Binding-site contacts:
Ligand atom C09 contacts residue TYR107 of chain 1.A at 3.7 Å (hydrophobic).
Ligand atom O2 contacts residue HIS222 of chain 1.A at 2.7 Å (h-bond).
Ligand atom N1 contacts residue CYS213 of chain 1.A at 2.8 Å (h-bond).
Ligand atom O2 contacts residue ASP152 of chain 1.A at 3.5 Å (salt-bridge).
Ligand atom O5 contacts residue CYS213 of chain 1.A at 2.9 Å (h-bond).
Ligand atom C13 contacts residue CYS213 of chain 1.A at 3.7 Å (hydrophobic).
Ligand atom C06 contacts residue MN1 of chain 1.B at 3.2 Å.
Ligand atom C11 contacts residue HIS222 of chain 1.A at 3.7 Å.
Ligand atom O3 contacts residue ASP141 of chain 1.A at 3.3 Å (salt-bridge).
Ligand atom C05 contacts residue MN1 of chain 1.C at 3.2 Å.
Ligand atom C14 contacts residue GLU248 of chain 1.A at 3.4 Å.
Ligand atom O1 contacts residue MN1 of chain 1.C at 2.2 Å.
Ligand atom O3 contacts residue MN1 of chain 1.C at 2.3 Å.
Ligand atom C08 contacts residue HIS124 of chain 1.A at 3.6 Å.
Ligand atom O1 contacts residue ASP152 of chain 1.A at 3.2 Å (salt-bridge).
Ligand atom O1 contacts residue ASP141 of chain 1.A at 2.8 Å (salt-bridge).
Ligand atom C05 contacts residue MN1 of chain 1.B at 3.2 Å.
Ligand atom O6 contacts residue GLU248 of chain 1.A at 3.5 Å (salt-bridge).
Ligand atom C14 contacts residue HIS124 of chain 1.A at 3.5 Å.
Ligand atom C06 contacts residue HIS222 of chain 1.A at 3.2 Å.
Ligand atom C04 contacts residue MN1 of chain 1.C at 3.2 Å.
Ligand atom C08 contacts residue CYS115 of chain 1.A at 3.5 Å (hydrophobic).
Ligand atom C05 contacts residue GLU248 of chain 1.A at 3.5 Å.
Ligand atom O1 contacts residue THR143 of chain 1.A at 3.6 Å.
Ligand atom O3 contacts residue ASP152 of chain 1.A at 3.4 Å (salt-bridge).
Ligand atom N1 contacts residue HIS215 of chain 1.A at 3.8 Å.
Ligand atom C07 contacts residue HIS124 of chain 1.A at 3.7 Å.
Ligand atom O2 contacts residue HIS215 of chain 1.A at 2.8 Å (h-bond).
Ligand atom C10 contacts residue TYR107 of chain 1.A at 3.7 Å (hydrophobic).
Ligand atom O3 contacts residue GLU248 of chain 1.A at 2.6 Å (salt-bridge).
Ligand atom C12 contacts residue CYS213 of chain 1.A at 3.4 Å (hydrophobic).
Ligand atom O3 contacts residue MN1 of chain 1.B at 2.3 Å.
Ligand atom O2 contacts residue MN1 of chain 1.B at 2.2 Å.
Ligand atom O4 contacts residue HIS124 of chain 1.A at 3.6 Å (h-bond).
Ligand atom O3 contacts residue GLU279 of chain 1.A at 3.2 Å (salt-bridge).
Ligand atom O2 contacts residue GLU248 of chain 1.A at 3.2 Å (salt-bridge).
Ligand atom O5 contacts residue TYR212 of chain 1.A at 3.3 Å.
Ligand atom O6 contacts residue HIS124 of chain 1.A at 2.7 Å (h-bond).
Ligand atom C07 contacts residue GLU248 of chain 1.A at 3.4 Å.
Ligand atom C12 contacts residue HIS222 of chain 1.A at 3.7 Å.

This protein binds this small molecule.
Small molecule (SMILES): CO[C@@H](C(=O)NCC(N)=O)[C@H](O)[C@@H](O)[C@H](O)/C=C/C(C)(C)C

Sequence of chain 1.A:
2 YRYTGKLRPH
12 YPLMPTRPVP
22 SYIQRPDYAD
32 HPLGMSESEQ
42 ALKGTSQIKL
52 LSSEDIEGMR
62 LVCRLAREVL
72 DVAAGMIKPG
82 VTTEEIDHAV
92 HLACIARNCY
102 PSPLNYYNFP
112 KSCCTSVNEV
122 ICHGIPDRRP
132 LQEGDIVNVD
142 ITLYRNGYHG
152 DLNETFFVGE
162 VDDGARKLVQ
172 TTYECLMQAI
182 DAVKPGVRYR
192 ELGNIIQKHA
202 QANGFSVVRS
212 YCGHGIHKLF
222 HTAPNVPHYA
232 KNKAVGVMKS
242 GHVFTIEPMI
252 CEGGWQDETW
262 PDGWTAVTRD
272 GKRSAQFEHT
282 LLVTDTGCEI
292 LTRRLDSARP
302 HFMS